Sequence of chain 13.E:
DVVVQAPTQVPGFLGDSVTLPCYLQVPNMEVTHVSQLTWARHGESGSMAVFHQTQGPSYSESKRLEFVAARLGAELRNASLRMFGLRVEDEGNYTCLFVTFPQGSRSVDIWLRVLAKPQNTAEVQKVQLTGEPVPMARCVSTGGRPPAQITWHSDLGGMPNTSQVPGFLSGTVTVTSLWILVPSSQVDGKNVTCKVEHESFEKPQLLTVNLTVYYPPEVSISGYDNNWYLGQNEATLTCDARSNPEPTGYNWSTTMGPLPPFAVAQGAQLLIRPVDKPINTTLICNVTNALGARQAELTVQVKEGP

The small molecule below binds the protein below.
Small molecule (SMILES): CC(=O)N[C@H]1[C@H](O[C@H]2[C@H](O)[C@@H](NC(C)=O)CO[C@@H]2CO[C@@H]2O[C@@H](C)[C@@H](O)[C@@H](O)[C@@H]2O)O[C@H](CO)[C@@H](O[C@@H]2O[C@H](CO)[C@@H](O)[C@H](O)[C@@H]2O)[C@@H]1O

Binding-site contacts:
Ligand atom C8 contacts residue PRO305 of chain 13.E at 2.9 Å (hydrophobic).
Ligand atom C1 contacts residue ASN307 of chain 13.E at 1.4 Å.
Ligand atom C7 contacts residue PRO305 of chain 13.E at 4.3 Å (hydrophobic).
Ligand atom N2 contacts residue ASN307 of chain 13.E at 3.0 Å (h-bond).
Ligand atom C8 contacts residue ASN307 of chain 13.E at 4.5 Å.
Ligand atom C4 contacts residue ASN307 of chain 13.E at 4.2 Å.
Ligand atom C2 contacts residue ASN307 of chain 13.E at 2.5 Å.
Ligand atom O5 contacts residue ASN307 of chain 13.E at 2.3 Å (h-bond).
Ligand atom C3 contacts residue ASN307 of chain 13.E at 3.8 Å.
Ligand atom O6 contacts residue GLN328 of chain 13.E at 4.3 Å.
Ligand atom C8 contacts residue ILE306 of chain 13.E at 3.7 Å (hydrophobic).
Ligand atom C7 contacts residue ASN307 of chain 13.E at 4.1 Å.
Ligand atom C5 contacts residue ASN307 of chain 13.E at 3.6 Å.